Binding-site contacts:
Ligand atom O6 contacts residue ASN203 of chain 1.A at 4.0 Å.
Ligand atom C1 contacts residue ASN203 of chain 1.A at 1.4 Å.
Ligand atom O5 contacts residue ASN203 of chain 1.A at 2.3 Å (h-bond).
Ligand atom C2 contacts residue ASN203 of chain 1.A at 2.5 Å.
Ligand atom C3 contacts residue ASN203 of chain 1.A at 3.8 Å.
Ligand atom C8 contacts residue LEU225 of chain 1.A at 4.4 Å (hydrophobic).
Ligand atom C5 contacts residue ASN203 of chain 1.A at 3.6 Å.
Ligand atom C4 contacts residue ASN203 of chain 1.A at 4.2 Å.
Ligand atom N2 contacts residue ASN203 of chain 1.A at 2.9 Å (h-bond).
Ligand atom O7 contacts residue ASN203 of chain 1.A at 3.8 Å.
Ligand atom C8 contacts residue ASN297 of chain 1.A at 3.1 Å.
Ligand atom C7 contacts residue ASN203 of chain 1.A at 3.6 Å.
Ligand atom C8 contacts residue SER226 of chain 1.A at 4.3 Å.
Ligand atom C1 contacts residue VAL201 of chain 1.A at 4.2 Å (hydrophobic).
Ligand atom O7 contacts residue ASN297 of chain 1.A at 3.8 Å.
Ligand atom C7 contacts residue ASN297 of chain 1.A at 4.1 Å.
Ligand atom O6 contacts residue SER330 of chain 1.A at 3.9 Å.

A small-molecule ligand and the protein it binds are described below.
Small molecule (SMILES): CC(=O)N[C@@H]1[C@@H](O)[C@H](O)[C@@H](CO)O[C@H]1O

Sequence of chain 1.A:
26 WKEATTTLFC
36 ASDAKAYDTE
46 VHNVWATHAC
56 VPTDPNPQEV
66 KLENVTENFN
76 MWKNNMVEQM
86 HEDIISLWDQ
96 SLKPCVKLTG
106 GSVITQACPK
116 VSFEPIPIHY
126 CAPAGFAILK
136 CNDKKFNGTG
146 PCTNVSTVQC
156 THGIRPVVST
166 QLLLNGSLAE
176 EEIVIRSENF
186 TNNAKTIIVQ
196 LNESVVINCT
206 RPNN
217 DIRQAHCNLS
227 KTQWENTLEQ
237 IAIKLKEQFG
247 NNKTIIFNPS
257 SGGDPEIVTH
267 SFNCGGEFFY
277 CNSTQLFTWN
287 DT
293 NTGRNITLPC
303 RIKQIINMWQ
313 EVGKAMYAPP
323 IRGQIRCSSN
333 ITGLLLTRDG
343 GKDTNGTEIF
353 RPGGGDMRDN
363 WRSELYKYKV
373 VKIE